Sequence of chain 1.A:
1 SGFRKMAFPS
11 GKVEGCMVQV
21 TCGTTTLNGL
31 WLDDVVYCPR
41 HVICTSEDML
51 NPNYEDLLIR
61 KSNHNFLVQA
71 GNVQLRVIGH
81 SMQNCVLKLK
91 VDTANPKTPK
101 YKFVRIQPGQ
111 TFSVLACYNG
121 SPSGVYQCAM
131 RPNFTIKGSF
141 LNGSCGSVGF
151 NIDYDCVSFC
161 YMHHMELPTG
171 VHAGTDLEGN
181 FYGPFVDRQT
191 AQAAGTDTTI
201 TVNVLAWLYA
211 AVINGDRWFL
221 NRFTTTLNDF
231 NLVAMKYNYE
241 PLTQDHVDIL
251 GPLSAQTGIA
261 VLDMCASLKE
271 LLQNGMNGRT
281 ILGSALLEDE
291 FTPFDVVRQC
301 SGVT

Binding-site contacts:
Ligand atom N contacts residue ASN142 of chain 1.A at 3.8 Å.
Ligand atom N contacts residue CYS145 of chain 1.A at 3.3 Å (h-bond).
Ligand atom C9 contacts residue HIS41 of chain 1.A at 3.6 Å.
Ligand atom C8 contacts residue MET49 of chain 1.A at 3.6 Å (hydrophobic).
Ligand atom C1 contacts residue GLY143 of chain 1.A at 3.7 Å.
Ligand atom C contacts residue HIS164 of chain 1.A at 4.3 Å.
Ligand atom C10 contacts residue THR25 of chain 1.A at 3.8 Å.
Ligand atom C3 contacts residue HIS41 of chain 1.A at 3.8 Å.
Ligand atom C4 contacts residue HIS164 of chain 1.A at 4.3 Å.
Ligand atom C9 contacts residue THR25 of chain 1.A at 3.8 Å.
Ligand atom C1 contacts residue ASN142 of chain 1.A at 4.3 Å.
Ligand atom C1 contacts residue SER144 of chain 1.A at 4.2 Å.
Ligand atom C contacts residue SER144 of chain 1.A at 3.9 Å.
Ligand atom C7 contacts residue MET49 of chain 1.A at 3.8 Å (hydrophobic).
Ligand atom C10 contacts residue SER46 of chain 1.A at 3.4 Å.
Ligand atom C2 contacts residue ASN142 of chain 1.A at 3.8 Å.
Ligand atom O contacts residue SER144 of chain 1.A at 3.2 Å (h-bond).
Ligand atom C contacts residue CYS145 of chain 1.A at 1.8 Å (hydrophobic).
Ligand atom C9 contacts residue CYS44 of chain 1.A at 3.0 Å (hydrophobic).
Ligand atom C5 contacts residue ASN142 of chain 1.A at 3.8 Å.
Ligand atom C5 contacts residue CYS145 of chain 1.A at 3.7 Å (hydrophobic).
Ligand atom N contacts residue HIS41 of chain 1.A at 4.3 Å.
Ligand atom O contacts residue LEU141 of chain 1.A at 4.1 Å.
Ligand atom O contacts residue GLY143 of chain 1.A at 2.7 Å (h-bond).
Ligand atom C10 contacts residue THR45 of chain 1.A at 3.6 Å.
Ligand atom C contacts residue HIS163 of chain 1.A at 3.9 Å.
Ligand atom C10 contacts residue MET49 of chain 1.A at 4.3 Å (hydrophobic).
Ligand atom C8 contacts residue CYS44 of chain 1.A at 4.3 Å (hydrophobic).
Ligand atom C1 contacts residue CYS145 of chain 1.A at 2.7 Å (hydrophobic).
Ligand atom O contacts residue ASN142 of chain 1.A at 3.7 Å.
Ligand atom C8 contacts residue HIS41 of chain 1.A at 3.9 Å.
Ligand atom C contacts residue LEU141 of chain 1.A at 4.3 Å (hydrophobic).
Ligand atom C2 contacts residue GLY143 of chain 1.A at 4.2 Å.
Ligand atom S contacts residue MET49 of chain 1.A at 4.3 Å.
Ligand atom O contacts residue CYS145 of chain 1.A at 3.1 Å (h-bond).
Ligand atom N1 contacts residue HIS41 of chain 1.A at 4.2 Å.
Ligand atom C4 contacts residue HIS41 of chain 1.A at 3.9 Å.
Ligand atom C10 contacts residue CYS44 of chain 1.A at 3.1 Å (hydrophobic).
Ligand atom C9 contacts residue MET49 of chain 1.A at 4.0 Å (hydrophobic).
Ligand atom S contacts residue SER46 of chain 1.A at 3.6 Å.

This small molecule binds to this protein.
Small molecule (SMILES): CC(=O)N1CCN(C(=O)c2cccs2)CC1